Sequence of chain 1.A:
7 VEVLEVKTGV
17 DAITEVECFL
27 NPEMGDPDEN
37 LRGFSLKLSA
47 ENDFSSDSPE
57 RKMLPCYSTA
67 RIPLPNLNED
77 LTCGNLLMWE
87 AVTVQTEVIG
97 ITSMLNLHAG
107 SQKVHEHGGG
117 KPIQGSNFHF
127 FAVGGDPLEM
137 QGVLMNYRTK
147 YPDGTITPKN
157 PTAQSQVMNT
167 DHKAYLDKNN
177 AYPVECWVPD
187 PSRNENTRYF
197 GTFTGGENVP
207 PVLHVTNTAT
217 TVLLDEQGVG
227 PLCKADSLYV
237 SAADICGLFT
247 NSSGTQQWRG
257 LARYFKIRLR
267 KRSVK

Sequence of chain 1.B:
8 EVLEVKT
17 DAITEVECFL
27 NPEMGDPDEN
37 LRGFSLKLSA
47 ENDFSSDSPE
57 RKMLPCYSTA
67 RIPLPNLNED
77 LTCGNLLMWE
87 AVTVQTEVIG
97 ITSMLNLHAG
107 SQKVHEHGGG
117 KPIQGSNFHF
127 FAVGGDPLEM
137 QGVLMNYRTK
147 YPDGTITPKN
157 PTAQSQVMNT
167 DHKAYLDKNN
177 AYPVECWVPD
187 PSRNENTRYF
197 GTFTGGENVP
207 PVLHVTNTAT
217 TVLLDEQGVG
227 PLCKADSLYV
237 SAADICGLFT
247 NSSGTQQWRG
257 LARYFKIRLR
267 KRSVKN

Binding-site contacts:
Ligand atom C6 contacts residue GLN253 of chain 1.B at 4.0 Å.
Ligand atom C6 contacts residue ASN247 of chain 1.B at 4.0 Å.
Ligand atom C7 contacts residue LEU37 of chain 1.B at 4.2 Å (hydrophobic).
Ligand atom C11 contacts residue THR251 of chain 1.B at 3.6 Å.
Ligand atom C10 contacts residue ASN247 of chain 1.B at 3.7 Å.
Ligand atom O8 contacts residue ASN247 of chain 1.B at 4.0 Å.
Ligand atom O8 contacts residue THR251 of chain 1.B at 3.9 Å.
Ligand atom O8 contacts residue GLN253 of chain 1.B at 3.9 Å.
Ligand atom C4 contacts residue ASN247 of chain 1.B at 3.7 Å.
Ligand atom C11 contacts residue HIS113 of chain 1.A at 3.5 Å.
Ligand atom C11 contacts residue LEU37 of chain 1.B at 3.9 Å (hydrophobic).
Ligand atom O1A contacts residue THR251 of chain 1.B at 2.7 Å (h-bond).
Ligand atom N5 contacts residue ASN247 of chain 1.B at 2.9 Å (h-bond).
Ligand atom O10 contacts residue LEU37 of chain 1.B at 3.6 Å.
Ligand atom N5 contacts residue GLN253 of chain 1.B at 3.6 Å.
Ligand atom O1A contacts residue LYS43 of chain 1.B at 3.6 Å.
Ligand atom O7 contacts residue LEU37 of chain 1.B at 3.4 Å.
Ligand atom O1A contacts residue SER249 of chain 1.B at 3.9 Å.
Ligand atom C10 contacts residue GLN253 of chain 1.B at 3.8 Å.
Ligand atom O8 contacts residue LYS43 of chain 1.B at 3.3 Å.
Ligand atom C5 contacts residue ASN247 of chain 1.B at 3.8 Å.
Ligand atom C1 contacts residue THR251 of chain 1.B at 3.4 Å.
Ligand atom O1A contacts residue ASN247 of chain 1.B at 4.0 Å.
Ligand atom C9 contacts residue GLN253 of chain 1.B at 3.6 Å.
Ligand atom O9 contacts residue LYS43 of chain 1.B at 2.9 Å (salt-bridge).
Ligand atom O1B contacts residue THR251 of chain 1.B at 3.4 Å (h-bond).
Ligand atom O4 contacts residue ASN247 of chain 1.B at 4.1 Å.
Ligand atom C11 contacts residue GLN253 of chain 1.B at 3.7 Å.
Ligand atom O9 contacts residue LEU42 of chain 1.B at 3.4 Å.
Ligand atom C11 contacts residue SER249 of chain 1.B at 3.8 Å.
Ligand atom C9 contacts residue LYS43 of chain 1.B at 3.6 Å.
Ligand atom O1B contacts residue SER249 of chain 1.B at 2.6 Å (h-bond).
Ligand atom O1B contacts residue ASN247 of chain 1.B at 4.1 Å.
Ligand atom O4 contacts residue ASP49 of chain 1.C at 3.9 Å.
Ligand atom C11 contacts residue ASN247 of chain 1.B at 3.6 Å.
Ligand atom C7 contacts residue GLN253 of chain 1.B at 3.5 Å.
Ligand atom C1 contacts residue SER249 of chain 1.B at 3.6 Å.
Ligand atom C10 contacts residue LEU37 of chain 1.B at 4.2 Å (hydrophobic).
Ligand atom C11 contacts residue PHE50 of chain 1.C at 3.8 Å (hydrophobic).
Ligand atom C8 contacts residue GLN253 of chain 1.B at 4.0 Å.

This small molecule binds to this protein.
Small molecule (SMILES): CC(=O)N[C@H]1[C@H]([C@H](O)[C@H](O)CO)O[C@@](O[C@H](CO)[C@@H](O)[C@@H]2O[C@@](O)(C(=O)O)C[C@H](O)[C@H]2NC(C)=O)(C(=O)O)C[C@@H]1O

Sequence of chain 1.C:
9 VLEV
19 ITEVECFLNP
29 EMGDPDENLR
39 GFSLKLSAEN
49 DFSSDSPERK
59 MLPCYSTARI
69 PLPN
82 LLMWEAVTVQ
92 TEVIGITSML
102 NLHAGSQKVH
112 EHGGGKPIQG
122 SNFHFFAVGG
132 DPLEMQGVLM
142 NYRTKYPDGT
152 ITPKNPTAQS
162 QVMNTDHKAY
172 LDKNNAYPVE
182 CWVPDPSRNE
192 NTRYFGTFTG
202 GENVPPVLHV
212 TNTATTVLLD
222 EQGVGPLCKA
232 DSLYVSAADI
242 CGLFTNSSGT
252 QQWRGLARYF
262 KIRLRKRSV